Sequence of chain 1.B:
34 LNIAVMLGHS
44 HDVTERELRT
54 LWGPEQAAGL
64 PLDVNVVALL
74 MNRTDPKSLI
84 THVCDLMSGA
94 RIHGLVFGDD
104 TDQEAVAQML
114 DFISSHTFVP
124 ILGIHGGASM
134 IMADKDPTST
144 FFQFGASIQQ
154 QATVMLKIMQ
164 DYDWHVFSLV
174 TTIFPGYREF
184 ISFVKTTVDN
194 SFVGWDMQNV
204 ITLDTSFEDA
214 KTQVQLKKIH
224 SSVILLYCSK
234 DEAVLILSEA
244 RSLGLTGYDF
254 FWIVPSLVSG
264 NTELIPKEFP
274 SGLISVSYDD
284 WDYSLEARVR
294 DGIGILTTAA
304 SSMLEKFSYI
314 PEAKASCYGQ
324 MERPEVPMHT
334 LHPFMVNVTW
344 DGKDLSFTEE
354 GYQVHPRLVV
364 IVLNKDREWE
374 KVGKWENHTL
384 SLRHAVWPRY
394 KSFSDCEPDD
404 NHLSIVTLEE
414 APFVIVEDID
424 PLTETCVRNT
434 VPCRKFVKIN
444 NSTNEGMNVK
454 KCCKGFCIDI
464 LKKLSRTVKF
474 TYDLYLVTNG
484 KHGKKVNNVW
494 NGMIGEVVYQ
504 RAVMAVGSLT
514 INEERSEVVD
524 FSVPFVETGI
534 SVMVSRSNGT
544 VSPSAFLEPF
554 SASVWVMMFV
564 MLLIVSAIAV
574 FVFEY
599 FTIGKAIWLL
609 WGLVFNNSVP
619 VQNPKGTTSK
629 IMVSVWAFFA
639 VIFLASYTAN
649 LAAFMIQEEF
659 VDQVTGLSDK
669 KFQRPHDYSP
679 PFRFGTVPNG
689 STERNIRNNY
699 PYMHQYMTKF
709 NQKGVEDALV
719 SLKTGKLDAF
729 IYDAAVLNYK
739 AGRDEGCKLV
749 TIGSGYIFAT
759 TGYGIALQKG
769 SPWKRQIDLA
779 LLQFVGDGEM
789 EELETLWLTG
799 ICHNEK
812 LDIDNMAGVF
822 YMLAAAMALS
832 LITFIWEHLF

This protein binds this small molecule.
Small molecule (SMILES): CC(=O)N[C@@H]1[C@@H](O)[C@H](O)[C@@H](CO)O[C@H]1O

Binding-site contacts:
Ligand atom C8 contacts residue VAL489 of chain 1.B at 3.6 Å (hydrophobic).
Ligand atom C4 contacts residue ASN687 of chain 1.B at 4.3 Å.
Ligand atom C7 contacts residue ASN687 of chain 1.B at 4.0 Å.
Ligand atom O5 contacts residue PRO686 of chain 1.B at 4.0 Å.
Ligand atom C3 contacts residue ASN687 of chain 1.B at 3.8 Å.
Ligand atom O6 contacts residue PRO686 of chain 1.B at 4.2 Å.
Ligand atom N2 contacts residue ASN687 of chain 1.B at 2.9 Å (h-bond).
Ligand atom C1 contacts residue ASN687 of chain 1.B at 1.4 Å.
Ligand atom C2 contacts residue ASN687 of chain 1.B at 2.5 Å.
Ligand atom O6 contacts residue ASN687 of chain 1.B at 3.5 Å (h-bond).
Ligand atom O5 contacts residue ASN687 of chain 1.B at 2.4 Å (h-bond).
Ligand atom C5 contacts residue ASN687 of chain 1.B at 3.7 Å.
Ligand atom O6 contacts residue GLN710 of chain 1.B at 4.5 Å.
Ligand atom C6 contacts residue ASN687 of chain 1.B at 4.2 Å.